Sequence of chain 1.L:
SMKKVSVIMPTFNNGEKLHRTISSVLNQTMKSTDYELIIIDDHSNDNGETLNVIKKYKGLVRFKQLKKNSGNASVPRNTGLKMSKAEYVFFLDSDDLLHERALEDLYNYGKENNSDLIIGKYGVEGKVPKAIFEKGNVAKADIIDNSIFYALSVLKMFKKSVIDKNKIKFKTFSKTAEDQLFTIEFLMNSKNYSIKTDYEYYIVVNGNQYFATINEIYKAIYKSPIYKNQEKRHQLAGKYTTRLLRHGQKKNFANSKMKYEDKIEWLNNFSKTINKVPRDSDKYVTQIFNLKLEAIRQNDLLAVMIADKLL

A protein and the small-molecule ligand that binds it are described below.
Small molecule (SMILES): O=P(O)(O)OC[C@H](O)[C@H](O)[C@H](O)COP(=O)(O)OC[C@H](O)[C@H](O)[C@H](O)COP(=O)(O)OC[C@@H](O)[C@@H](O)[C@@H](O)CO

Binding-site contacts:
Ligand atom OAA contacts residue TYR170 of chain 1.L at 2.8 Å (h-bond).
Ligand atom CBI contacts residue ASP199 of chain 1.L at 3.8 Å.
Ligand atom CAV contacts residue TYR170 of chain 1.L at 3.6 Å (hydrophobic).
Ligand atom CAS contacts residue TYR170 of chain 1.L at 3.2 Å (hydrophobic).
Ligand atom OAO contacts residue ARG280 of chain 1.L at 3.0 Å (salt-bridge).
Ligand atom CBH contacts residue HIS281 of chain 1.L at 3.6 Å.
Ligand atom OBB contacts residue PRO149 of chain 1.L at 3.7 Å.
Ligand atom CAT contacts residue ARG277 of chain 1.L at 3.6 Å.
Ligand atom OAJ contacts residue TYR170 of chain 1.L at 2.8 Å (h-bond).
Ligand atom OAA contacts residue LYS273 of chain 1.L at 2.8 Å (salt-bridge).
Ligand atom OAH contacts residue TYR170 of chain 1.L at 3.0 Å.
Ligand atom OAL contacts residue ALA151 of chain 1.L at 3.5 Å.
Ligand atom CAS contacts residue ARG280 of chain 1.L at 3.5 Å.
Ligand atom OAQ contacts residue ALA151 of chain 1.L at 2.8 Å (h-bond).
Ligand atom OAB contacts residue LEU172 of chain 1.L at 3.5 Å (h-bond).
Ligand atom CBD contacts residue ASP199 of chain 1.L at 3.4 Å.
Ligand atom OAK contacts residue ASP199 of chain 1.L at 2.7 Å (salt-bridge).
Ligand atom PBM contacts residue LEU172 of chain 1.L at 3.7 Å.
Ligand atom OAH contacts residue HIS281 of chain 1.L at 3.4 Å (h-bond).
Ligand atom CAV contacts residue ARG277 of chain 1.L at 3.7 Å.
Ligand atom OAB contacts residue SER173 of chain 1.L at 3.7 Å.
Ligand atom OAX contacts residue ARG280 of chain 1.L at 3.1 Å (salt-bridge).
Ligand atom OAX contacts residue TYR170 of chain 1.L at 3.6 Å (h-bond).
Ligand atom OAH contacts residue ARG280 of chain 1.L at 3.5 Å.
Ligand atom OAO contacts residue THR276 of chain 1.L at 3.6 Å.
Ligand atom OAF contacts residue ASP199 of chain 1.L at 2.2 Å (salt-bridge).
Ligand atom PBL contacts residue ARG280 of chain 1.L at 3.7 Å.
Ligand atom OAP contacts residue ARG277 of chain 1.L at 2.6 Å (salt-bridge).
Ligand atom PBL contacts residue TYR170 of chain 1.L at 3.6 Å.
Ligand atom OAK contacts residue GLN200 of chain 1.L at 3.2 Å (h-bond).
Ligand atom OBA contacts residue ARG277 of chain 1.L at 3.2 Å (salt-bridge).
Ligand atom OAQ contacts residue LYS150 of chain 1.L at 2.8 Å (salt-bridge).
Ligand atom OAO contacts residue THR320 of chain 1.L at 2.2 Å (h-bond).
Ligand atom OAY contacts residue SER173 of chain 1.L at 3.7 Å.
Ligand atom CBC contacts residue GLN200 of chain 1.L at 3.7 Å.
Ligand atom PBN contacts residue LYS150 of chain 1.L at 3.8 Å.
Ligand atom OAB contacts residue ALA171 of chain 1.L at 3.7 Å.
Ligand atom OAP contacts residue LEU172 of chain 1.L at 2.9 Å (h-bond).
Ligand atom PBL contacts residue THR320 of chain 1.L at 3.7 Å.
Ligand atom PBM contacts residue ARG277 of chain 1.L at 3.6 Å.